Sequence of chain 1.B:
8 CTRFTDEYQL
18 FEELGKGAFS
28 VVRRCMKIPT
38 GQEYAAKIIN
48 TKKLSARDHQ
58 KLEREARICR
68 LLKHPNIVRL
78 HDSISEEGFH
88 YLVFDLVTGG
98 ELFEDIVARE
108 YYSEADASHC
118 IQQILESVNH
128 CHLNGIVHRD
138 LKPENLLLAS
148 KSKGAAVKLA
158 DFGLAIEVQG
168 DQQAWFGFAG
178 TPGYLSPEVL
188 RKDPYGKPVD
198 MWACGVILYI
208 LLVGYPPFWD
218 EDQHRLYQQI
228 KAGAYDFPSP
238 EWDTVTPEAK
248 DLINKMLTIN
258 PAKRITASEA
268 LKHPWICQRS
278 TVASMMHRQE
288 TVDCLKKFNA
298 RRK

The small molecule below binds the protein below.
Small molecule (SMILES): CCN(CC)[C@@H](C)CNC(=O)c1cc(-c2cnn3ccc(-c4cccs4)nc23)nc(N2CC[C@H]2C(=O)NC)c1

Binding-site contacts:
Ligand atom C31 contacts residue ASP92 of chain 1.B at 3.2 Å.
Ligand atom C11 contacts residue GLU141 of chain 1.B at 3.5 Å.
Ligand atom C17 contacts residue GLU141 of chain 1.B at 3.3 Å.
Ligand atom C13 contacts residue GLU141 of chain 1.B at 3.8 Å.
Ligand atom C13 contacts residue LYS23 of chain 1.B at 3.7 Å.
Ligand atom C26 contacts residue GLU98 of chain 1.B at 3.6 Å.
Ligand atom C10 contacts residue GLU98 of chain 1.B at 3.5 Å.
Ligand atom C15 contacts residue LYS23 of chain 1.B at 3.3 Å.
Ligand atom C37 contacts residue ASP158 of chain 1.B at 3.5 Å.
Ligand atom C03 contacts residue LEU21 of chain 1.B at 3.2 Å (hydrophobic).
Ligand atom C18 contacts residue LEU144 of chain 1.B at 3.7 Å (hydrophobic).
Ligand atom C16 contacts residue ASP158 of chain 1.B at 3.4 Å.
Ligand atom C30 contacts residue LEU144 of chain 1.B at 3.5 Å (hydrophobic).
Ligand atom O24 contacts residue GLY97 of chain 1.B at 3.3 Å.
Ligand atom O09 contacts residue VAL29 of chain 1.B at 3.8 Å.
Ligand atom C27 contacts residue LEU93 of chain 1.B at 3.8 Å (hydrophobic).
Ligand atom C16 contacts residue VAL29 of chain 1.B at 3.7 Å (hydrophobic).
Ligand atom N28 contacts residue LEU93 of chain 1.B at 3.5 Å.
Ligand atom C37 contacts residue PHE91 of chain 1.B at 3.7 Å (hydrophobic).
Ligand atom O24 contacts residue GLU98 of chain 1.B at 2.8 Å (salt-bridge).
Ligand atom C14 contacts residue ASN142 of chain 1.B at 3.3 Å.
Ligand atom C27 contacts residue VAL94 of chain 1.B at 3.1 Å (hydrophobic).
Ligand atom N25 contacts residue GLU98 of chain 1.B at 3.7 Å.
Ligand atom N28 contacts residue VAL94 of chain 1.B at 3.1 Å (h-bond).
Ligand atom C20 contacts residue GLY97 of chain 1.B at 3.5 Å.
Ligand atom C38 contacts residue ASP158 of chain 1.B at 3.6 Å.
Ligand atom C32 contacts residue PHE91 of chain 1.B at 3.5 Å (hydrophobic).
Ligand atom C15 contacts residue ASP158 of chain 1.B at 3.7 Å.
Ligand atom C14 contacts residue ASP158 of chain 1.B at 3.7 Å.
Ligand atom C36 contacts residue PHE91 of chain 1.B at 3.5 Å (hydrophobic).
Ligand atom N28 contacts residue ALA42 of chain 1.B at 3.7 Å.
Ligand atom N34 contacts residue LEU144 of chain 1.B at 3.5 Å.
Ligand atom N29 contacts residue ALA42 of chain 1.B at 3.4 Å.
Ligand atom C27 contacts residue LEU21 of chain 1.B at 3.8 Å (hydrophobic).
Ligand atom O09 contacts residue GLY22 of chain 1.B at 3.6 Å.
Ligand atom N08 contacts residue GLU98 of chain 1.B at 3.2 Å (salt-bridge).
Ligand atom C22 contacts residue LEU21 of chain 1.B at 3.6 Å (hydrophobic).
Ligand atom C17 contacts residue ASN142 of chain 1.B at 3.8 Å.
Ligand atom C31 contacts residue ALA42 of chain 1.B at 3.5 Å (hydrophobic).
Ligand atom C07 contacts residue GLY22 of chain 1.B at 3.8 Å.